Sequence of chain 1.D:
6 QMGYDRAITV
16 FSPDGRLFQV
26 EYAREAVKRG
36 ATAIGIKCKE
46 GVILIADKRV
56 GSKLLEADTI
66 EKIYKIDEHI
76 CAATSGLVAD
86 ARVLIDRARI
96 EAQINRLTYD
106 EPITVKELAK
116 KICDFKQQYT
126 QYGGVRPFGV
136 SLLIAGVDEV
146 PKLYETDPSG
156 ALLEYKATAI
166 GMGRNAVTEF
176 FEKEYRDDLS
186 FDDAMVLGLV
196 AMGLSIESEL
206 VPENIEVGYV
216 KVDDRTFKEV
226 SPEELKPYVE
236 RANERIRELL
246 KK

A small-molecule ligand and the protein it binds are described below.
Small molecule (SMILES): CSCC[C@H](NC(=O)[C@@H](NC(=O)CNC(=O)[C@H](/C=C/CCN)NC(=O)[C@H](CC(C)C)NC(=O)[C@H](CC(=O)O)NC(=O)[C@@H]1CCCN1)C(C)C)C(=O)N[C@@H](Cc1ccccc1)C(=O)N[C@H](C(=O)O)C(C)C

Binding-site contacts:
Ligand atom O contacts residue LYS67 of chain 1.E at 4.0 Å.
Ligand atom CD2 contacts residue ARG21 of chain 1.D at 3.9 Å.
Ligand atom C contacts residue VAL83 of chain 1.E at 3.8 Å (hydrophobic).
Ligand atom OXT contacts residue LYS67 of chain 1.E at 3.9 Å.
Ligand atom O contacts residue LEU82 of chain 1.E at 3.7 Å.
Ligand atom O contacts residue LEU158 of chain 1.D at 3.7 Å.
Ligand atom C contacts residue ARG34 of chain 1.E at 3.8 Å.
Ligand atom CA contacts residue ARG34 of chain 1.E at 4.0 Å.
Ligand atom CG1 contacts residue LEU158 of chain 1.D at 3.9 Å (hydrophobic).
Ligand atom CG1 contacts residue ASP152 of chain 1.D at 3.5 Å.
Ligand atom CE2 contacts residue LEU82 of chain 1.E at 3.7 Å (hydrophobic).
Ligand atom SD contacts residue GLU26 of chain 1.D at 3.5 Å (salt-bridge).
Ligand atom O contacts residue ALA36 of chain 1.E at 3.5 Å.
Ligand atom CE contacts residue SER154 of chain 1.D at 3.3 Å.
Ligand atom OXT contacts residue ALA36 of chain 1.E at 3.4 Å.
Ligand atom C contacts residue ALA36 of chain 1.E at 3.5 Å (hydrophobic).
Ligand atom CD2 contacts residue ALA31 of chain 1.E at 3.9 Å (hydrophobic).
Ligand atom O contacts residue GLY81 of chain 1.E at 3.3 Å (h-bond).
Ligand atom CA contacts residue VAL83 of chain 1.E at 3.7 Å (hydrophobic).
Ligand atom CD1 contacts residue ARG34 of chain 1.E at 3.9 Å.
Ligand atom O contacts residue ALA36 of chain 1.E at 3.4 Å (h-bond).
Ligand atom O contacts residue VAL83 of chain 1.E at 3.3 Å (h-bond).
Ligand atom O contacts residue ARG34 of chain 1.E at 2.9 Å (salt-bridge).
Ligand atom O contacts residue GLY35 of chain 1.E at 3.7 Å.
Ligand atom CG contacts residue ARG34 of chain 1.E at 3.9 Å.
Ligand atom CD2 contacts residue GLY35 of chain 1.E at 4.0 Å.
Ligand atom CD2 contacts residue GLU30 of chain 1.D at 3.7 Å.
Ligand atom CG2 contacts residue ARG54 of chain 1.E at 4.0 Å.
Ligand atom CG2 contacts residue ARG29 of chain 1.D at 3.8 Å.
Ligand atom CE2 contacts residue ALA31 of chain 1.E at 3.8 Å (hydrophobic).
Ligand atom CD2 contacts residue GLU26 of chain 1.D at 3.9 Å.
Ligand atom CE contacts residue GLU26 of chain 1.D at 3.0 Å.
Ligand atom CG contacts residue LEU82 of chain 1.E at 4.0 Å (hydrophobic).
Ligand atom O contacts residue ARG34 of chain 1.E at 4.0 Å.
Ligand atom CD1 contacts residue ARG29 of chain 1.D at 3.5 Å.
Ligand atom CZ contacts residue LEU82 of chain 1.E at 3.9 Å (hydrophobic).
Ligand atom CE2 contacts residue ARG34 of chain 1.E at 3.6 Å.
Ligand atom CA contacts residue LEU158 of chain 1.D at 4.0 Å (hydrophobic).
Ligand atom O contacts residue VAL83 of chain 1.E at 3.5 Å.
Ligand atom CD2 contacts residue ARG34 of chain 1.E at 3.4 Å.

Sequence of chain 1.E:
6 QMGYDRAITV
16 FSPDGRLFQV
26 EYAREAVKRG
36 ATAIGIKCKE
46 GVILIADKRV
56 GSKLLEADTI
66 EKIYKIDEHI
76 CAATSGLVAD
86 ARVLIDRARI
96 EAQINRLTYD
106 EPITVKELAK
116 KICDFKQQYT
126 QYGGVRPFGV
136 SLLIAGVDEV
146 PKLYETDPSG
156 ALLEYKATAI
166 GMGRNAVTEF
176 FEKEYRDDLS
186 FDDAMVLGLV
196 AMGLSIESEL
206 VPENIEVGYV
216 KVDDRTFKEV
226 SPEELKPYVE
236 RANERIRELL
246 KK